The protein below binds the small molecule below.
Small molecule (SMILES): CC(=O)N[C@@H]1[C@@H](O)[C@H](O)[C@@H](CO)O[C@H]1O

Binding-site contacts:
Ligand atom N2 contacts residue ASN53 of chain 1.B at 3.0 Å (h-bond).
Ligand atom O5 contacts residue ASN53 of chain 1.B at 2.2 Å (h-bond).
Ligand atom C4 contacts residue ASN53 of chain 1.B at 4.2 Å.
Ligand atom C2 contacts residue ASN53 of chain 1.B at 2.5 Å.
Ligand atom C7 contacts residue LEU46 of chain 1.B at 4.0 Å (hydrophobic).
Ligand atom C8 contacts residue TRP92 of chain 1.B at 4.1 Å (hydrophobic).
Ligand atom C1 contacts residue ASN53 of chain 1.B at 1.4 Å.
Ligand atom C3 contacts residue ASN53 of chain 1.B at 3.8 Å.
Ligand atom C8 contacts residue PRO48 of chain 1.B at 4.0 Å (hydrophobic).
Ligand atom C8 contacts residue LEU46 of chain 1.B at 3.9 Å (hydrophobic).
Ligand atom C1 contacts residue LEU46 of chain 1.B at 4.4 Å (hydrophobic).
Ligand atom O7 contacts residue ASN53 of chain 1.B at 3.6 Å.
Ligand atom C7 contacts residue ASN53 of chain 1.B at 3.6 Å.
Ligand atom N2 contacts residue LEU46 of chain 1.B at 4.0 Å.
Ligand atom C5 contacts residue ASN53 of chain 1.B at 3.6 Å.

Sequence of chain 1.B:
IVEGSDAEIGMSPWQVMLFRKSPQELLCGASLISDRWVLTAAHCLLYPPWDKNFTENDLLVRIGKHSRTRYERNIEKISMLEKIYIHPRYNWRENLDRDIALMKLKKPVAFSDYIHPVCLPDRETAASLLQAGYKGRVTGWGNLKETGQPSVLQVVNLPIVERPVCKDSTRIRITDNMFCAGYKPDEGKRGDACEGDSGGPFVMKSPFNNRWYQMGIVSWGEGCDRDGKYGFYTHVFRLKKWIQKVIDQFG